Binding-site contacts:
Ligand atom N15 contacts residue TRP56 of chain 3.A at 3.7 Å.
Ligand atom N01 contacts residue SER103 of chain 3.A at 2.5 Å (h-bond).
Ligand atom C04 contacts residue TRP56 of chain 3.A at 3.7 Å (hydrophobic).
Ligand atom C22 contacts residue LEU83 of chain 3.A at 3.6 Å (hydrophobic).
Ligand atom C21 contacts residue ALA53 of chain 3.A at 3.4 Å (hydrophobic).
Ligand atom C20 contacts residue ALA53 of chain 3.A at 3.8 Å (hydrophobic).
Ligand atom C10 contacts residue ASP46 of chain 3.A at 3.7 Å.
Ligand atom C14 contacts residue PHE422 of chain 3.A at 3.5 Å (hydrophobic).
Ligand atom C17 contacts residue TRP56 of chain 3.A at 3.7 Å (hydrophobic).
Ligand atom C14 contacts residue HIS139 of chain 3.A at 4.0 Å.
Ligand atom C02 contacts residue SER103 of chain 3.A at 3.6 Å.
Ligand atom S05 contacts residue TRP56 of chain 3.A at 3.9 Å.
Ligand atom C22 contacts residue TRP33 of chain 3.A at 4.0 Å (hydrophobic).
Ligand atom S25 contacts residue TRP56 of chain 3.A at 4.0 Å.
Ligand atom C24 contacts residue PHE104 of chain 3.A at 3.7 Å (hydrophobic).
Ligand atom C19 contacts residue TRP56 of chain 3.A at 3.7 Å (hydrophobic).
Ligand atom C06 contacts residue GLU421 of chain 3.A at 4.0 Å.
Ligand atom S25 contacts residue ALA53 of chain 3.A at 4.0 Å.
Ligand atom C20 contacts residue PHE104 of chain 3.A at 3.5 Å (hydrophobic).
Ligand atom C19 contacts residue PHE104 of chain 3.A at 3.5 Å (hydrophobic).
Ligand atom C18 contacts residue PHE104 of chain 3.A at 3.6 Å (hydrophobic).
Ligand atom N09 contacts residue GLU421 of chain 3.A at 3.7 Å.
Ligand atom C12 contacts residue HIS139 of chain 3.A at 3.7 Å.
Ligand atom C21 contacts residue ARG57 of chain 3.A at 3.5 Å.
Ligand atom N03 contacts residue TRP56 of chain 3.A at 3.8 Å.
Ligand atom C18 contacts residue TRP56 of chain 3.A at 3.6 Å (hydrophobic).
Ligand atom N01 contacts residue MET85 of chain 3.A at 3.7 Å.
Ligand atom C08 contacts residue GLU421 of chain 3.A at 3.2 Å.
Ligand atom C23 contacts residue VAL60 of chain 3.A at 3.9 Å (hydrophobic).
Ligand atom C13 contacts residue HIS139 of chain 3.A at 3.3 Å.
Ligand atom C02 contacts residue TRP56 of chain 3.A at 3.6 Å (hydrophobic).
Ligand atom C02 contacts residue PHE422 of chain 3.A at 3.6 Å (hydrophobic).
Ligand atom C23 contacts residue LEU83 of chain 3.A at 3.9 Å (hydrophobic).
Ligand atom N03 contacts residue PHE422 of chain 3.A at 3.5 Å (h-bond).
Ligand atom C14 contacts residue GLU421 of chain 3.A at 3.3 Å.
Ligand atom C13 contacts residue PHE422 of chain 3.A at 3.7 Å (hydrophobic).
Ligand atom C16 contacts residue TRP56 of chain 3.A at 3.6 Å (hydrophobic).
Ligand atom N01 contacts residue PHE422 of chain 3.A at 2.9 Å (h-bond).
Ligand atom N01 contacts residue TRP56 of chain 3.A at 3.7 Å.
Ligand atom C23 contacts residue TRP56 of chain 3.A at 3.9 Å (hydrophobic).

The small molecule below binds the protein below.
Small molecule (SMILES): Nc1nc(SCCCN2CCCCC2)nc2sc3c(c12)CCCCC3

Sequence of chain 3.A:
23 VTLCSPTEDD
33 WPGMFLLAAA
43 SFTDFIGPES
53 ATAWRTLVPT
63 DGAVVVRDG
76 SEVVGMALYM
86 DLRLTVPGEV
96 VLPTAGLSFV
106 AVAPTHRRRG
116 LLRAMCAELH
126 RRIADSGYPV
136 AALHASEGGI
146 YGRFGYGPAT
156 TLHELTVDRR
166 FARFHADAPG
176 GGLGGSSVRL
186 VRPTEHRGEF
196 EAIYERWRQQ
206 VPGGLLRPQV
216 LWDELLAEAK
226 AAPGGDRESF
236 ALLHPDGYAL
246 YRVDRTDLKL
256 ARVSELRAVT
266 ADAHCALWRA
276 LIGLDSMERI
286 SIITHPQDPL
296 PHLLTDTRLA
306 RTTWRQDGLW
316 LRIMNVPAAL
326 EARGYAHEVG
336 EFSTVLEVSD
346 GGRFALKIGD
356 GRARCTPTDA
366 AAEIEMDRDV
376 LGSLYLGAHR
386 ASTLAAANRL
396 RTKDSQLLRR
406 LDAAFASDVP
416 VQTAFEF